This small molecule binds to this protein.
Small molecule (SMILES): Cc1ccc(CS(N)(=O)=O)cc1F

Binding-site contacts:
Ligand atom O contacts residue THR181 of chain 1.B at 3.0 Å.
Ligand atom C1 contacts residue ASP59 of chain 1.B at 4.0 Å.
Ligand atom C6 contacts residue TYR179 of chain 1.B at 4.3 Å (hydrophobic).
Ligand atom F contacts residue ILE75 of chain 1.B at 4.1 Å.
Ligand atom C4 contacts residue VAL35 of chain 1.B at 4.5 Å (hydrophobic).
Ligand atom C7 contacts residue ILE75 of chain 1.B at 3.7 Å (hydrophobic).
Ligand atom C contacts residue VAL76 of chain 1.B at 4.4 Å (hydrophobic).
Ligand atom S contacts residue TYR179 of chain 1.B at 4.0 Å.
Ligand atom C4 contacts residue TYR32 of chain 1.B at 3.9 Å (hydrophobic).
Ligand atom C3 contacts residue ILE75 of chain 1.B at 4.2 Å (hydrophobic).
Ligand atom N contacts residue THR181 of chain 1.B at 3.3 Å.
Ligand atom F contacts residue CYS61 of chain 1.B at 3.5 Å.
Ligand atom F contacts residue ASP59 of chain 1.B at 3.9 Å.
Ligand atom N contacts residue TYR179 of chain 1.B at 3.2 Å (h-bond).
Ligand atom C contacts residue LYS77 of chain 1.B at 4.1 Å.
Ligand atom C7 contacts residue ASP59 of chain 1.B at 4.5 Å.
Ligand atom C6 contacts residue ILE75 of chain 1.B at 3.9 Å (hydrophobic).
Ligand atom C1 contacts residue ILE75 of chain 1.B at 3.7 Å (hydrophobic).
Ligand atom C5 contacts residue PHE180 of chain 1.B at 3.5 Å (hydrophobic).
Ligand atom C2 contacts residue ILE75 of chain 1.B at 4.0 Å (hydrophobic).
Ligand atom N contacts residue SER178 of chain 1.B at 4.5 Å.
Ligand atom C3 contacts residue VAL35 of chain 1.B at 3.7 Å (hydrophobic).
Ligand atom C5 contacts residue TYR32 of chain 1.B at 3.3 Å (hydrophobic).
Ligand atom S contacts residue PHE180 of chain 1.B at 3.8 Å.
Ligand atom S contacts residue TYR32 of chain 1.B at 3.8 Å.
Ligand atom C3 contacts residue TYR32 of chain 1.B at 3.5 Å (hydrophobic).
Ligand atom O contacts residue TYR32 of chain 1.B at 3.1 Å (h-bond).
Ligand atom C contacts residue ILE75 of chain 1.B at 4.1 Å (hydrophobic).
Ligand atom C2 contacts residue VAL35 of chain 1.B at 3.8 Å (hydrophobic).
Ligand atom C4 contacts residue ILE75 of chain 1.B at 4.2 Å (hydrophobic).
Ligand atom O contacts residue PHE180 of chain 1.B at 3.1 Å (h-bond).
Ligand atom N contacts residue PHE180 of chain 1.B at 3.4 Å.
Ligand atom C contacts residue ASP59 of chain 1.B at 2.9 Å.
Ligand atom C4 contacts residue TYR179 of chain 1.B at 4.3 Å (hydrophobic).
Ligand atom C5 contacts residue TYR179 of chain 1.B at 3.4 Å (hydrophobic).
Ligand atom S contacts residue THR181 of chain 1.B at 3.8 Å.

Sequence of chain 1.B:
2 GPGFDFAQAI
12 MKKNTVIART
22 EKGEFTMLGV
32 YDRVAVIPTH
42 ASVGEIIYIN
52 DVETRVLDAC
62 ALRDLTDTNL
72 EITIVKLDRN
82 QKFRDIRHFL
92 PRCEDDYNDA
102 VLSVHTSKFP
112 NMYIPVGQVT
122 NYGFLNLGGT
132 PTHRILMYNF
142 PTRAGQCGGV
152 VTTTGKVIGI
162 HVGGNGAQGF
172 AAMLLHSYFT